Binding-site contacts:
Ligand atom O7 contacts residue SER273 of chain 1.A at 3.3 Å (h-bond).
Ligand atom O5 contacts residue THR275 of chain 1.A at 3.8 Å.
Ligand atom C7 contacts residue SER273 of chain 1.A at 4.3 Å.
Ligand atom O5 contacts residue ASN258 of chain 1.A at 2.2 Å (h-bond).
Ligand atom O6 contacts residue THR275 of chain 1.A at 4.2 Å.
Ligand atom C1 contacts residue ASN258 of chain 1.A at 1.5 Å.
Ligand atom C7 contacts residue ASN258 of chain 1.A at 3.4 Å.
Ligand atom C5 contacts residue ASN258 of chain 1.A at 3.5 Å.
Ligand atom C4 contacts residue ASN258 of chain 1.A at 4.0 Å.
Ligand atom N2 contacts residue ASN258 of chain 1.A at 3.2 Å (h-bond).
Ligand atom O7 contacts residue ASN258 of chain 1.A at 3.0 Å (h-bond).
Ligand atom C2 contacts residue ASN258 of chain 1.A at 2.5 Å.
Ligand atom C6 contacts residue THR275 of chain 1.A at 4.1 Å.
Ligand atom C3 contacts residue ASN258 of chain 1.A at 3.8 Å.

Sequence of chain 1.A:
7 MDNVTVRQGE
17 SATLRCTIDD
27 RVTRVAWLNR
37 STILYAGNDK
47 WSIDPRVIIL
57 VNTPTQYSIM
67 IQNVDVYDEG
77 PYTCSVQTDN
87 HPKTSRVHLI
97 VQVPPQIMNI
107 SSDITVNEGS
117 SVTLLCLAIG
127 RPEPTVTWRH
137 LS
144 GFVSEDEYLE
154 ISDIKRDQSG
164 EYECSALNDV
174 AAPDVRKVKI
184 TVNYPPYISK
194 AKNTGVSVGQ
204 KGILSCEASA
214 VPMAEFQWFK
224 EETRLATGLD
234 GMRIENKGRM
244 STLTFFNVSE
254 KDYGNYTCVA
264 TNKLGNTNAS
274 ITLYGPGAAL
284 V

This protein binds this small molecule.
Small molecule (SMILES): CC(=O)N[C@@H]1[C@@H](O)[C@H](O)[C@@H](CO)O[C@H]1O